Sequence of chain 7.A:
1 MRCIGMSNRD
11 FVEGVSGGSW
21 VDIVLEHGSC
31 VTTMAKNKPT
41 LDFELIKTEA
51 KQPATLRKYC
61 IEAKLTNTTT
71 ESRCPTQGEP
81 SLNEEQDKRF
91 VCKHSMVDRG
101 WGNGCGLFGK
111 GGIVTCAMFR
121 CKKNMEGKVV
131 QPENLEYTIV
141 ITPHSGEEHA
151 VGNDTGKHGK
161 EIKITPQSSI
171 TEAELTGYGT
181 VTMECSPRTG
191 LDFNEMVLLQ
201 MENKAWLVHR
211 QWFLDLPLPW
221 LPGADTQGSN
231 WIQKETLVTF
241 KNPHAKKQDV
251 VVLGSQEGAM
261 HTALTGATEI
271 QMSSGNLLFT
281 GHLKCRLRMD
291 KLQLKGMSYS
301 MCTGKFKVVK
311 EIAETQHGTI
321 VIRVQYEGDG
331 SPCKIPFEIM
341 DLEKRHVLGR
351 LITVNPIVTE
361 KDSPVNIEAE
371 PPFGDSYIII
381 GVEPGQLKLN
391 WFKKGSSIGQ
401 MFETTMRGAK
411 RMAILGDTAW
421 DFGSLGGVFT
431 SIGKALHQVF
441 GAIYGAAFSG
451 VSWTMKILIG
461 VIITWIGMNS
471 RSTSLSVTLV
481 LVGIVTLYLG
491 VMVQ

Binding-site contacts:
Ligand atom C6 contacts residue LYS157 of chain 7.C at 3.6 Å.
Ligand atom C2 contacts residue ASN153 of chain 7.C at 2.5 Å.
Ligand atom C7 contacts residue GLY102 of chain 7.A at 4.1 Å.
Ligand atom C3 contacts residue HIS149 of chain 7.C at 4.3 Å.
Ligand atom N2 contacts residue ASN153 of chain 7.C at 2.9 Å (h-bond).
Ligand atom C1 contacts residue HIS149 of chain 7.C at 3.4 Å.
Ligand atom O5 contacts residue HIS149 of chain 7.C at 3.5 Å.
Ligand atom O7 contacts residue GLY102 of chain 7.A at 3.0 Å (h-bond).
Ligand atom C8 contacts residue ASN153 of chain 7.C at 4.0 Å.
Ligand atom O4 contacts residue LYS157 of chain 7.C at 4.5 Å.
Ligand atom O3 contacts residue HIS149 of chain 7.C at 4.0 Å.
Ligand atom C5 contacts residue LYS157 of chain 7.C at 3.9 Å.
Ligand atom C5 contacts residue HIS158 of chain 7.C at 4.0 Å.
Ligand atom C2 contacts residue HIS149 of chain 7.C at 3.6 Å.
Ligand atom O7 contacts residue ASN153 of chain 7.C at 4.5 Å.
Ligand atom C8 contacts residue TRP101 of chain 7.A at 4.4 Å (hydrophobic).
Ligand atom C7 contacts residue ASN153 of chain 7.C at 3.6 Å.
Ligand atom O6 contacts residue LYS157 of chain 7.C at 3.2 Å (salt-bridge).
Ligand atom C4 contacts residue HIS149 of chain 7.C at 4.0 Å.
Ligand atom C8 contacts residue HIS149 of chain 7.C at 3.7 Å.
Ligand atom C5 contacts residue HIS149 of chain 7.C at 4.2 Å.
Ligand atom O5 contacts residue THR155 of chain 7.C at 4.5 Å.
Ligand atom O7 contacts residue TRP101 of chain 7.A at 3.8 Å.
Ligand atom C1 contacts residue ASN153 of chain 7.C at 1.4 Å.
Ligand atom C1 contacts residue HIS158 of chain 7.C at 4.1 Å.
Ligand atom C1 contacts residue THR155 of chain 7.C at 3.8 Å.
Ligand atom O5 contacts residue ASN153 of chain 7.C at 2.4 Å (h-bond).
Ligand atom C5 contacts residue ASN153 of chain 7.C at 3.7 Å.
Ligand atom O5 contacts residue HIS158 of chain 7.C at 3.1 Å.
Ligand atom C4 contacts residue ASN153 of chain 7.C at 4.2 Å.
Ligand atom N2 contacts residue HIS149 of chain 7.C at 4.2 Å.
Ligand atom C6 contacts residue HIS158 of chain 7.C at 3.7 Å.
Ligand atom C7 contacts residue HIS149 of chain 7.C at 4.3 Å.
Ligand atom C3 contacts residue ASN153 of chain 7.C at 3.8 Å.

A protein and the small-molecule ligand that binds it are described below.
Small molecule (SMILES): CC(=O)N[C@@H]1[C@@H](O)[C@H](O)[C@@H](CO)O[C@H]1O

Sequence of chain 7.C:
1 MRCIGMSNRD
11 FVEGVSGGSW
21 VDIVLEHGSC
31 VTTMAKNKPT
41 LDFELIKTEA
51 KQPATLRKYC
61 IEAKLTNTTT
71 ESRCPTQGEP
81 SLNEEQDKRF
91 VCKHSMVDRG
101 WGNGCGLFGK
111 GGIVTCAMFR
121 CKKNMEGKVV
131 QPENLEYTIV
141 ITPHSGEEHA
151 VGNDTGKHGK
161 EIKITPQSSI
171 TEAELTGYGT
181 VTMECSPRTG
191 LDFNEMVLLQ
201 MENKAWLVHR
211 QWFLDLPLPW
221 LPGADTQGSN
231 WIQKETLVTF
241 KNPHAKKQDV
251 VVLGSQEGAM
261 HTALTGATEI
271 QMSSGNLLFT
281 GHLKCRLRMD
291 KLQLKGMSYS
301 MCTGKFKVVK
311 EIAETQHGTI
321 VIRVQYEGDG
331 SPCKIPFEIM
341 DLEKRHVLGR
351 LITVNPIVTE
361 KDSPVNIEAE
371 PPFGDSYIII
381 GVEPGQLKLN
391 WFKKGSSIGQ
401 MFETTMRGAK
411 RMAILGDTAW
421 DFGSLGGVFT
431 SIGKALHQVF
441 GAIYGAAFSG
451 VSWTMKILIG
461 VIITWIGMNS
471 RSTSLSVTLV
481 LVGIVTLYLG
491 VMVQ